This protein binds this small molecule.
Small molecule (SMILES): CC(=O)N[C@@H]1[C@@H](O)[C@H](O)[C@@H](CO)O[C@H]1O

Sequence of chain 1.C:
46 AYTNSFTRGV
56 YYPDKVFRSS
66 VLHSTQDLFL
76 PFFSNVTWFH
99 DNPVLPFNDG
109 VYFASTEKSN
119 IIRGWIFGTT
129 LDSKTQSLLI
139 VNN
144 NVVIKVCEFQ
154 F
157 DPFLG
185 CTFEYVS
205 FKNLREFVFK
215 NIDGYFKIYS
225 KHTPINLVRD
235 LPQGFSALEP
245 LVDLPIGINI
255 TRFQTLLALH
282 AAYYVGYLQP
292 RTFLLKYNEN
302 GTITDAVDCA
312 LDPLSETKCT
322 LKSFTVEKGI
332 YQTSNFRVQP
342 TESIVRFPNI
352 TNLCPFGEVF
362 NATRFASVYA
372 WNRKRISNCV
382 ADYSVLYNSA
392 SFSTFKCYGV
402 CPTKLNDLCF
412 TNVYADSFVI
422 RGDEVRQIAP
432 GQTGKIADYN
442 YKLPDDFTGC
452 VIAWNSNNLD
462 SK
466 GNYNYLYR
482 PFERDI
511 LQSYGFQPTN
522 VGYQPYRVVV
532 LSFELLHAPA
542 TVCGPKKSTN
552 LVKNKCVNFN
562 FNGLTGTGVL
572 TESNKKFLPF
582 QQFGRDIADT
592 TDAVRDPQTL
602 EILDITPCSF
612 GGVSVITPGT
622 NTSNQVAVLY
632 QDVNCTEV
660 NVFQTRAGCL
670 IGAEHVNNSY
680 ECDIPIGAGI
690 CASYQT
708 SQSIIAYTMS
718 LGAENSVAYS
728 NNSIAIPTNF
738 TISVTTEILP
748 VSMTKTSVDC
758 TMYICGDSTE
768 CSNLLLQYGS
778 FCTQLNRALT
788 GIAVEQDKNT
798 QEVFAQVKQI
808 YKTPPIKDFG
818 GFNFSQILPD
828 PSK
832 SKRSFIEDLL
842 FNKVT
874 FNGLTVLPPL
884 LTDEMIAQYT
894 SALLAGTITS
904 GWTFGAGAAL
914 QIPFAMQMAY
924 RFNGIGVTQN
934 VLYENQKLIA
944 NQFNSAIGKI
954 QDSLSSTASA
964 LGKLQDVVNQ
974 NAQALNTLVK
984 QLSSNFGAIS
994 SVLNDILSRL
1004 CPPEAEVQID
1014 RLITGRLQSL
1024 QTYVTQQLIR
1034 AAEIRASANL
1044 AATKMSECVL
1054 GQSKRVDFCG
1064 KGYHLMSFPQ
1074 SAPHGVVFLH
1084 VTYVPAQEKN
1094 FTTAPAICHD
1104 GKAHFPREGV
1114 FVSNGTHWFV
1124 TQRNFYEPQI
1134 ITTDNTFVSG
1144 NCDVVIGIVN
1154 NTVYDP

Binding-site contacts:
Ligand atom C7 contacts residue ASN350 of chain 1.C at 3.8 Å.
Ligand atom C8 contacts residue PRO598 of chain 1.C at 3.2 Å (hydrophobic).
Ligand atom C4 contacts residue ASN350 of chain 1.C at 4.3 Å.
Ligand atom C7 contacts residue PRO598 of chain 1.C at 4.3 Å (hydrophobic).
Ligand atom C3 contacts residue GLN599 of chain 1.C at 4.1 Å.
Ligand atom C7 contacts residue GLN599 of chain 1.C at 4.0 Å.
Ligand atom O7 contacts residue ASN350 of chain 1.C at 4.0 Å.
Ligand atom C2 contacts residue GLN599 of chain 1.C at 3.9 Å.
Ligand atom C8 contacts residue PRO349 of chain 1.C at 4.3 Å (hydrophobic).
Ligand atom C2 contacts residue ASN350 of chain 1.C at 2.6 Å.
Ligand atom C3 contacts residue ASN350 of chain 1.C at 3.9 Å.
Ligand atom C1 contacts residue ASN350 of chain 1.C at 1.5 Å.
Ligand atom C5 contacts residue ASN350 of chain 1.C at 3.8 Å.
Ligand atom C1 contacts residue GLN599 of chain 1.C at 4.0 Å.
Ligand atom N2 contacts residue GLN599 of chain 1.C at 3.1 Å (h-bond).
Ligand atom C8 contacts residue GLN599 of chain 1.C at 4.0 Å.
Ligand atom N2 contacts residue ASN350 of chain 1.C at 3.0 Å (h-bond).
Ligand atom O5 contacts residue ASN350 of chain 1.C at 2.4 Å (h-bond).